A protein and the small-molecule ligand that binds it are described below.
Small molecule (SMILES): CC(=O)N[C@@H]1[C@@H](O)[C@H](O)[C@@H](CO)O[C@H]1O

Sequence of chain 2.A:
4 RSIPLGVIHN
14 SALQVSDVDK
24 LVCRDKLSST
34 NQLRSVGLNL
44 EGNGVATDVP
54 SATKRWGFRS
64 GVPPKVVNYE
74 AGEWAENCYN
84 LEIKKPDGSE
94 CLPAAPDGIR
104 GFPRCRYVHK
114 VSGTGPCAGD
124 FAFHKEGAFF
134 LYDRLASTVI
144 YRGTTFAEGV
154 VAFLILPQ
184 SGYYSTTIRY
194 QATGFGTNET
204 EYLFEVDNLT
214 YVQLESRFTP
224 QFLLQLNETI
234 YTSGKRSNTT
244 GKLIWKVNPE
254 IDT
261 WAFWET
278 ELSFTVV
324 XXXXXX

Binding-site contacts:
Ligand atom O6 contacts residue VAL283 of chain 2.A at 4.1 Å.
Ligand atom C3 contacts residue GLY237 of chain 2.A at 4.0 Å.
Ligand atom C2 contacts residue ASN241 of chain 2.A at 2.4 Å.
Ligand atom O3 contacts residue GLY237 of chain 2.A at 3.6 Å (h-bond).
Ligand atom C4 contacts residue ASN241 of chain 2.A at 3.9 Å.
Ligand atom C4 contacts residue GLY237 of chain 2.A at 3.6 Å.
Ligand atom C6 contacts residue VAL283 of chain 2.A at 4.2 Å (hydrophobic).
Ligand atom O5 contacts residue ASN241 of chain 2.A at 2.2 Å (h-bond).
Ligand atom C6 contacts residue ARG239 of chain 2.A at 4.2 Å.
Ligand atom N2 contacts residue ASN241 of chain 2.A at 3.1 Å (h-bond).
Ligand atom O4 contacts residue GLY237 of chain 2.A at 4.1 Å.
Ligand atom C3 contacts residue ASN241 of chain 2.A at 3.7 Å.
Ligand atom C6 contacts residue LEU246 of chain 2.A at 4.2 Å (hydrophobic).
Ligand atom C7 contacts residue ASN241 of chain 2.A at 4.4 Å.
Ligand atom O5 contacts residue ARG239 of chain 2.A at 4.0 Å.
Ligand atom O6 contacts residue LEU246 of chain 2.A at 4.3 Å.
Ligand atom O6 contacts residue ASN241 of chain 2.A at 3.9 Å.
Ligand atom C1 contacts residue ASN241 of chain 2.A at 1.4 Å.
Ligand atom C2 contacts residue GLY237 of chain 2.A at 4.2 Å.
Ligand atom O4 contacts residue LYS238 of chain 2.A at 4.1 Å.
Ligand atom C6 contacts residue ASN241 of chain 2.A at 4.2 Å.
Ligand atom O3 contacts residue LYS238 of chain 2.A at 4.4 Å.
Ligand atom C5 contacts residue ASN241 of chain 2.A at 3.5 Å.